Sequence of chain 1.L:
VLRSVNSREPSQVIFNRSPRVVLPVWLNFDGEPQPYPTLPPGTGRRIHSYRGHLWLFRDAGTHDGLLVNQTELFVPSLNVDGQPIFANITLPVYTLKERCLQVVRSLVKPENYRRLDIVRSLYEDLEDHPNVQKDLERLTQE

Binding-site contacts:
Ligand atom CAK contacts residue ILE58 of chain 1.L at 3.6 Å (hydrophobic).
Ligand atom CAB contacts residue TYR47 of chain 1.L at 3.6 Å (hydrophobic).
Ligand atom OAG contacts residue TYR61 of chain 1.L at 3.6 Å.
Ligand atom CAM contacts residue PRO48 of chain 1.L at 3.1 Å (hydrophobic).
Ligand atom OD1 contacts residue SER60 of chain 1.L at 2.7 Å (h-bond).
Ligand atom CAO contacts residue ASN16 of chain 1.L at 3.8 Å.
Ligand atom CD2 contacts residue TRP37 of chain 1.L at 3.6 Å (hydrophobic).
Ligand atom CBC contacts residue TYR47 of chain 1.L at 3.8 Å (hydrophobic).
Ligand atom CB contacts residue TRP66 of chain 1.L at 3.6 Å (hydrophobic).
Ligand atom CD2 contacts residue TYR47 of chain 1.L at 3.5 Å (hydrophobic).
Ligand atom CBD contacts residue ILE58 of chain 1.L at 3.8 Å (hydrophobic).
Ligand atom CAX contacts residue TYR61 of chain 1.L at 3.6 Å (hydrophobic).
Ligand atom SAW contacts residue PHE25 of chain 1.L at 3.8 Å.
Ligand atom OAE contacts residue TYR61 of chain 1.L at 3.5 Å.
Ligand atom CA contacts residue HIS59 of chain 1.L at 3.3 Å.
Ligand atom C contacts residue HIS59 of chain 1.L at 3.6 Å.
Ligand atom CAM contacts residue ARG56 of chain 1.L at 3.8 Å.
Ligand atom CG contacts residue SER60 of chain 1.L at 3.8 Å.
Ligand atom CAI contacts residue HIS59 of chain 1.L at 3.8 Å.
Ligand atom CB contacts residue HIS59 of chain 1.L at 3.5 Å.
Ligand atom OD1 contacts residue HIS64 of chain 1.L at 2.7 Å (h-bond).
Ligand atom OD1 contacts residue TRP37 of chain 1.L at 3.8 Å.
Ligand atom C contacts residue TYR47 of chain 1.L at 3.5 Å (hydrophobic).
Ligand atom CG contacts residue TRP66 of chain 1.L at 3.6 Å (hydrophobic).
Ligand atom CAZ contacts residue TYR61 of chain 1.L at 3.8 Å (hydrophobic).
Ligand atom O contacts residue TYR47 of chain 1.L at 2.7 Å (h-bond).
Ligand atom NAT contacts residue PRO48 of chain 1.L at 3.7 Å.
Ligand atom CBA contacts residue TYR47 of chain 1.L at 3.8 Å (hydrophobic).
Ligand atom NAT contacts residue ARG56 of chain 1.L at 3.1 Å (salt-bridge).
Ligand atom CAI contacts residue TYR47 of chain 1.L at 3.7 Å (hydrophobic).
Ligand atom CA contacts residue TYR47 of chain 1.L at 3.8 Å (hydrophobic).
Ligand atom CB contacts residue TYR47 of chain 1.L at 3.6 Å (hydrophobic).
Ligand atom CAK contacts residue TYR47 of chain 1.L at 3.7 Å (hydrophobic).
Ligand atom CAN contacts residue ARG18 of chain 1.L at 3.7 Å.
Ligand atom NAU contacts residue HIS59 of chain 1.L at 2.9 Å (h-bond).
Ligand atom CG contacts residue TRP37 of chain 1.L at 3.8 Å (hydrophobic).
Ligand atom OAE contacts residue HIS64 of chain 1.L at 3.4 Å.
Ligand atom CAP contacts residue TYR61 of chain 1.L at 3.3 Å (hydrophobic).
Ligand atom CG contacts residue HIS64 of chain 1.L at 3.7 Å.
Ligand atom N contacts residue TYR47 of chain 1.L at 3.7 Å.

The small molecule below binds the protein below.
Small molecule (SMILES): Cc1ncsc1-c1ccc(CNC(=O)[C@@H]2C[C@@H](O)CN2C(=O)[C@@H](NC(=O)C2CCC2)C(C)(C)C)cc1